This small molecule binds to this protein.
Small molecule (SMILES): Cc1cc(N)nc(COC[C@H](CN)OCc2cc(C)cc(N)n2)c1

Binding-site contacts:
Ligand atom C06 contacts residue HEM1 of chain 1.C at 4.0 Å.
Ligand atom C07 contacts residue HEM1 of chain 1.C at 3.5 Å.
Ligand atom N21 contacts residue HEM1 of chain 1.C at 3.2 Å (h-bond).
Ligand atom C10 contacts residue VAL271 of chain 1.A at 3.2 Å (hydrophobic).
Ligand atom N02 contacts residue TYR292 of chain 1.A at 3.7 Å.
Ligand atom N01 contacts residue HEM1 of chain 1.C at 3.9 Å.
Ligand atom C12 contacts residue GLN182 of chain 1.A at 3.8 Å.
Ligand atom C04 contacts residue HEM1 of chain 1.C at 3.8 Å.
Ligand atom O09 contacts residue VAL271 of chain 1.A at 4.0 Å.
Ligand atom C03 contacts residue HEM1 of chain 1.C at 3.5 Å.
Ligand atom C08 contacts residue HEM1 of chain 1.C at 3.3 Å.
Ligand atom N22 contacts residue MET40 of chain 1.A at 3.6 Å.
Ligand atom C28 contacts residue HEM1 of chain 1.C at 2.7 Å.
Ligand atom C02 contacts residue PRO269 of chain 1.A at 3.8 Å (hydrophobic).
Ligand atom C03 contacts residue PRO269 of chain 1.A at 3.9 Å (hydrophobic).
Ligand atom C07 contacts residue GLY290 of chain 1.A at 3.9 Å.
Ligand atom C02 contacts residue HEM1 of chain 1.C at 3.8 Å.
Ligand atom N02 contacts residue MET293 of chain 1.A at 4.1 Å.
Ligand atom C08 contacts residue GLU296 of chain 1.A at 3.3 Å.
Ligand atom N13 contacts residue GLN182 of chain 1.A at 3.1 Å (h-bond).
Ligand atom O29 contacts residue HEM1 of chain 1.C at 3.0 Å (h-bond).
Ligand atom C28 contacts residue TRP382 of chain 1.A at 4.1 Å (hydrophobic).
Ligand atom C02 contacts residue GLU296 of chain 1.A at 3.5 Å.
Ligand atom C11 contacts residue HEM1 of chain 1.C at 3.7 Å.
Ligand atom N02 contacts residue TRP291 of chain 1.A at 2.8 Å (h-bond).
Ligand atom O09 contacts residue HEM1 of chain 1.C at 3.9 Å.
Ligand atom C07 contacts residue PRO269 of chain 1.A at 3.9 Å (hydrophobic).
Ligand atom N02 contacts residue HEM1 of chain 1.C at 3.5 Å.
Ligand atom N01 contacts residue GLU296 of chain 1.A at 2.5 Å (salt-bridge).
Ligand atom C02 contacts residue TRP291 of chain 1.A at 3.9 Å (hydrophobic).
Ligand atom N21 contacts residue TRP382 of chain 1.A at 3.6 Å.
Ligand atom C22 contacts residue MET40 of chain 1.A at 3.7 Å (hydrophobic).
Ligand atom N02 contacts residue PRO269 of chain 1.A at 3.8 Å.
Ligand atom C26 contacts residue HEM1 of chain 1.C at 3.7 Å.
Ligand atom O09 contacts residue GLU296 of chain 1.A at 3.9 Å.
Ligand atom C12 contacts residue VAL271 of chain 1.A at 4.0 Å (hydrophobic).
Ligand atom C07 contacts residue PHE288 of chain 1.A at 3.8 Å (hydrophobic).
Ligand atom C06 contacts residue GLU296 of chain 1.A at 3.3 Å.
Ligand atom C05 contacts residue VAL271 of chain 1.A at 3.7 Å (hydrophobic).
Ligand atom N02 contacts residue GLU296 of chain 1.A at 2.8 Å (salt-bridge).

Sequence of chain 1.A:
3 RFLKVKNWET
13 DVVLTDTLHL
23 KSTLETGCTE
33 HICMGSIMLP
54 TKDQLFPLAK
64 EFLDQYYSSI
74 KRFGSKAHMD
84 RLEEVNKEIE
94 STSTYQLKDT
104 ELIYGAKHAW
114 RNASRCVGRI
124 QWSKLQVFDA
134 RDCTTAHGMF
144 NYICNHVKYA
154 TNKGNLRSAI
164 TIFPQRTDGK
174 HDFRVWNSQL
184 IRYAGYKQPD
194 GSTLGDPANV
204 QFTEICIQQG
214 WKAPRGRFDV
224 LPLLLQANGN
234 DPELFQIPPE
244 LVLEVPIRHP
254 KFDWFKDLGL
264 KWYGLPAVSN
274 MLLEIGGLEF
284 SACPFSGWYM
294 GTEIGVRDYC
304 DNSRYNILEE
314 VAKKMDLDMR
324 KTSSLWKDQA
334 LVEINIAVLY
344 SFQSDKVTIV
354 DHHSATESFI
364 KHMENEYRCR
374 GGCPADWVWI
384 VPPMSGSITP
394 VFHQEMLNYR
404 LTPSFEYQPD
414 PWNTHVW